Binding-site contacts:
Ligand atom C16 contacts residue ASN111 of chain 1.A at 3.3 Å.
Ligand atom C38 contacts residue ILE77 of chain 1.A at 3.8 Å (hydrophobic).
Ligand atom C35 contacts residue ALA173 of chain 1.A at 3.7 Å (hydrophobic).
Ligand atom C35 contacts residue LYS58 of chain 1.A at 3.7 Å.
Ligand atom F40 contacts residue TYR73 of chain 1.A at 3.4 Å.
Ligand atom O31 contacts residue ASN111 of chain 1.A at 3.2 Å (h-bond).
Ligand atom C18 contacts residue ILE168 of chain 1.A at 3.4 Å (hydrophobic).
Ligand atom N8 contacts residue LEU159 of chain 1.A at 3.7 Å.
Ligand atom C30 contacts residue ILE36 of chain 1.A at 3.7 Å (hydrophobic).
Ligand atom O28 contacts residue ASP186 of chain 1.A at 3.5 Å (salt-bridge).
Ligand atom O31 contacts residue GLY110 of chain 1.A at 3.0 Å (h-bond).
Ligand atom O28 contacts residue ASP113 of chain 1.A at 3.5 Å (salt-bridge).
Ligand atom N11 contacts residue GLY110 of chain 1.A at 3.3 Å (h-bond).
Ligand atom C3 contacts residue GLU108 of chain 1.A at 3.2 Å.
Ligand atom C24 contacts residue LYS58 of chain 1.A at 3.7 Å.
Ligand atom C32 contacts residue ASN111 of chain 1.A at 3.5 Å.
Ligand atom C13 contacts residue ASP113 of chain 1.A at 3.7 Å.
Ligand atom C1 contacts residue LEU159 of chain 1.A at 3.5 Å (hydrophobic).
Ligand atom C22 contacts residue LYS58 of chain 1.A at 3.6 Å.
Ligand atom O33 contacts residue LYS58 of chain 1.A at 3.1 Å.
Ligand atom C3 contacts residue LEU159 of chain 1.A at 3.7 Å (hydrophobic).
Ligand atom C37 contacts residue GLU76 of chain 1.A at 3.6 Å.
Ligand atom F40 contacts residue ILE103 of chain 1.A at 3.6 Å.
Ligand atom C32 contacts residue ILE36 of chain 1.A at 3.8 Å (hydrophobic).
Ligand atom C37 contacts residue MET105 of chain 1.A at 3.6 Å (hydrophobic).
Ligand atom C32 contacts residue GLN46 of chain 1.A at 3.5 Å.
Ligand atom C3 contacts residue ALA56 of chain 1.A at 3.5 Å (hydrophobic).
Ligand atom N11 contacts residue ILE36 of chain 1.A at 3.7 Å.
Ligand atom C18 contacts residue MET107 of chain 1.A at 3.5 Å (hydrophobic).
Ligand atom C34 contacts residue TYR73 of chain 1.A at 3.6 Å (hydrophobic).
Ligand atom C1 contacts residue ALA56 of chain 1.A at 3.6 Å (hydrophobic).
Ligand atom O28 contacts residue SER116 of chain 1.A at 3.5 Å (h-bond).
Ligand atom C38 contacts residue MET105 of chain 1.A at 3.0 Å (hydrophobic).
Ligand atom C9 contacts residue ILE36 of chain 1.A at 3.7 Å (hydrophobic).
Ligand atom C19 contacts residue MET107 of chain 1.A at 3.1 Å (hydrophobic).
Ligand atom C17 contacts residue ASN111 of chain 1.A at 3.5 Å.
Ligand atom C19 contacts residue ILE168 of chain 1.A at 3.7 Å (hydrophobic).
Ligand atom N7 contacts residue LEU159 of chain 1.A at 3.7 Å.
Ligand atom C36 contacts residue MET105 of chain 1.A at 3.6 Å (hydrophobic).
Ligand atom N8 contacts residue GLY110 of chain 1.A at 3.0 Å (h-bond).

The protein below binds the small molecule below.
Small molecule (SMILES): COc1cc(S(C)(=O)=O)ccc1Nc1nc2ccc(-c3ccc(NC(=O)[C@H](C)c4ccc(F)cc4)cc3)cn2n1

Sequence of chain 1.A:
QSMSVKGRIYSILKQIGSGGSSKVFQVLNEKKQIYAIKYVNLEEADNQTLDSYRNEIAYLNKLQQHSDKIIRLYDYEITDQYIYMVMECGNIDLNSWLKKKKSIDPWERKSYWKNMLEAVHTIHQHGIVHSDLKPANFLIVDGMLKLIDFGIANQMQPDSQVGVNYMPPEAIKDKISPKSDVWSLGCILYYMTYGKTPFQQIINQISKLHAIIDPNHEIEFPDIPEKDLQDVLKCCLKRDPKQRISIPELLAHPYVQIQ